This protein binds this small molecule.
Small molecule (SMILES): C[C@@H]1CN(c2ccc3c(=O)n(-c4ccc(Cl)c5c(NS(C)(=O)=O)nn(C)c45)c([C@H](Cc4cc(F)cc(F)c4)NC(=O)Cn4nc(C(F)F)c5c4C(F)(F)[C@@H]4C[C@H]54)nc3c2)C[C@H](C)O1

Sequence of chain 3.C:
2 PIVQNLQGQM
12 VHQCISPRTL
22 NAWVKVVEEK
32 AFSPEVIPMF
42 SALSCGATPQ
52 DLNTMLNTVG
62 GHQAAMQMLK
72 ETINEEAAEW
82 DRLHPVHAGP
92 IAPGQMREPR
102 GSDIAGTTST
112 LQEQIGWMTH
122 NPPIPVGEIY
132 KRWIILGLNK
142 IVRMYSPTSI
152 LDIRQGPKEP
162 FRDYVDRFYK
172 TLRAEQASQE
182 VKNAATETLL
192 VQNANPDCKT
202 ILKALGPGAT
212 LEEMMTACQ

Sequence of chain 5.C:
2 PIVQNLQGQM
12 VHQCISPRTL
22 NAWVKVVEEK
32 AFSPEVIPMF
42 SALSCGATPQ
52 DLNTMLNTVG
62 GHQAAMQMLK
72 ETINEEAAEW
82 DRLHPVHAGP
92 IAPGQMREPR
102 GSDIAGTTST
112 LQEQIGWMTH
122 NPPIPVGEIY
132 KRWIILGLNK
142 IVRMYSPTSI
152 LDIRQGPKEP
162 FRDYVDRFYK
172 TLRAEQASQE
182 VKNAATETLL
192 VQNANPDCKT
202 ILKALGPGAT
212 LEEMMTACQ

Binding-site contacts:
Ligand atom N58 contacts residue LYS71 of chain 5.C at 3.6 Å.
Ligand atom C27 contacts residue LYS71 of chain 5.C at 3.4 Å.
Ligand atom N17 contacts residue ASN58 of chain 5.C at 3.0 Å (h-bond).
Ligand atom O62 contacts residue GLN180 of chain 3.C at 3.2 Å.
Ligand atom N30 contacts residue ASN58 of chain 5.C at 2.7 Å (h-bond).
Ligand atom O61 contacts residue ASN75 of chain 5.C at 3.1 Å (h-bond).
Ligand atom CL55 contacts residue ASN75 of chain 5.C at 3.3 Å.
Ligand atom C60 contacts residue GLN180 of chain 3.C at 3.4 Å.
Ligand atom O68 contacts residue THR108 of chain 5.C at 2.7 Å (h-bond).
Ligand atom N63 contacts residue GLN180 of chain 3.C at 3.5 Å (h-bond).
Ligand atom C23 contacts residue LEU57 of chain 5.C at 3.5 Å (hydrophobic).
Ligand atom C16 contacts residue ASN58 of chain 5.C at 3.6 Å.
Ligand atom C67 contacts residue ASN54 of chain 5.C at 3.5 Å.
Ligand atom C65 contacts residue GLN180 of chain 3.C at 3.5 Å.
Ligand atom F48 contacts residue GLN64 of chain 5.C at 3.5 Å.
Ligand atom F38 contacts residue LYS183 of chain 3.C at 3.0 Å.
Ligand atom C21 contacts residue ASN58 of chain 5.C at 3.5 Å.
Ligand atom F28 contacts residue LYS71 of chain 5.C at 3.1 Å.
Ligand atom C53 contacts residue TYR131 of chain 5.C at 3.5 Å (hydrophobic).
Ligand atom O32 contacts residue GLN180 of chain 3.C at 3.4 Å (h-bond).
Ligand atom C52 contacts residue ASN54 of chain 5.C at 3.5 Å.
Ligand atom F39 contacts residue ARG174 of chain 3.C at 3.4 Å.
Ligand atom C24 contacts residue LEU57 of chain 5.C at 3.5 Å (hydrophobic).
Ligand atom F48 contacts residue ARG174 of chain 3.C at 3.5 Å.
Ligand atom F28 contacts residue ILE74 of chain 5.C at 3.2 Å.
Ligand atom O62 contacts residue LYS71 of chain 5.C at 2.8 Å (salt-bridge).
Ligand atom C26 contacts residue MET67 of chain 5.C at 3.6 Å (hydrophobic).
Ligand atom F25 contacts residue MET67 of chain 5.C at 3.2 Å.
Ligand atom C23 contacts residue ASN58 of chain 5.C at 3.2 Å.
Ligand atom F25 contacts residue LEU57 of chain 5.C at 3.2 Å.
Ligand atom F47 contacts residue LYS71 of chain 5.C at 2.7 Å.
Ligand atom C57 contacts residue LYS71 of chain 5.C at 3.4 Å.
Ligand atom F28 contacts residue LEU70 of chain 5.C at 3.5 Å.
Ligand atom C43 contacts residue GLN64 of chain 5.C at 3.4 Å.
Ligand atom C52 contacts residue TYR131 of chain 5.C at 3.4 Å (hydrophobic).
Ligand atom C21 contacts residue ASN54 of chain 5.C at 3.4 Å.
Ligand atom C46 contacts residue LYS71 of chain 5.C at 3.6 Å.
Ligand atom C41 contacts residue GLN68 of chain 5.C at 3.3 Å.
Ligand atom O32 contacts residue LYS71 of chain 5.C at 2.8 Å (salt-bridge).
Ligand atom C33 contacts residue ASN58 of chain 5.C at 3.5 Å.